Binding-site contacts:
Ligand atom N2 contacts residue ASN369 of chain 1.C at 2.8 Å (h-bond).
Ligand atom O7 contacts residue ASN369 of chain 1.C at 3.8 Å.
Ligand atom C3 contacts residue ASN369 of chain 1.C at 3.7 Å.
Ligand atom C5 contacts residue ASN369 of chain 1.C at 3.7 Å.
Ligand atom C7 contacts residue GLN366 of chain 1.C at 4.2 Å.
Ligand atom N2 contacts residue GLN340 of chain 1.C at 4.1 Å.
Ligand atom C7 contacts residue ASN369 of chain 1.C at 3.5 Å.
Ligand atom C8 contacts residue GLN366 of chain 1.C at 3.5 Å.
Ligand atom C8 contacts residue GLN340 of chain 1.C at 3.8 Å.
Ligand atom O7 contacts residue GLN366 of chain 1.C at 3.7 Å.
Ligand atom C8 contacts residue THR365 of chain 1.C at 3.0 Å.
Ligand atom O5 contacts residue ASN369 of chain 1.C at 2.4 Å (h-bond).
Ligand atom C7 contacts residue THR365 of chain 1.C at 3.9 Å.
Ligand atom C2 contacts residue ASN369 of chain 1.C at 2.4 Å.
Ligand atom C7 contacts residue GLN340 of chain 1.C at 4.3 Å.
Ligand atom O7 contacts residue THR365 of chain 1.C at 4.3 Å.
Ligand atom C4 contacts residue ASN369 of chain 1.C at 4.2 Å.
Ligand atom C1 contacts residue ASN369 of chain 1.C at 1.5 Å.

The protein below binds the small molecule below.
Small molecule (SMILES): CC(=O)N[C@H]1[C@H](O[C@H]2[C@H](O)[C@@H](NC(C)=O)CO[C@@H]2CO)O[C@H](CO)[C@@H](O)[C@@H]1O

Sequence of chain 1.C:
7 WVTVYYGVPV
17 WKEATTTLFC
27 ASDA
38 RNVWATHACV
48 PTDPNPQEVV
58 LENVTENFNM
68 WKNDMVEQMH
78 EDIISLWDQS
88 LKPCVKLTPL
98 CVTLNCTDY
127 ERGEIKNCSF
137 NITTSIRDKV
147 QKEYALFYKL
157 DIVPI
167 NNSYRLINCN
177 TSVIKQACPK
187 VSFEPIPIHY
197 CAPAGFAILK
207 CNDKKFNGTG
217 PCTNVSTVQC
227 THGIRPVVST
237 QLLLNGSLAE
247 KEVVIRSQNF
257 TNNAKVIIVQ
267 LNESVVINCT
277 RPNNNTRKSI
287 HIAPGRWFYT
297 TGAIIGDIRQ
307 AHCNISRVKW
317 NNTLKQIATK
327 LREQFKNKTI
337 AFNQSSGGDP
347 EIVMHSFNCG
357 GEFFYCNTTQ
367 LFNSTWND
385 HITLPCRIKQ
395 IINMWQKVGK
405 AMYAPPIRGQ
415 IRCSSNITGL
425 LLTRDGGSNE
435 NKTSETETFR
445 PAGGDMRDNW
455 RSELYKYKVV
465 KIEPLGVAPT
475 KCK